Binding-site contacts:
Ligand atom C2 contacts residue ARG255 of chain 1.A at 3.4 Å.
Ligand atom O5P contacts residue ASN22 of chain 1.A at 3.0 Å (h-bond).
Ligand atom O4P contacts residue HIS257 of chain 1.A at 2.8 Å (h-bond).
Ligand atom O8 contacts residue GLY217 of chain 1.A at 3.5 Å (h-bond).
Ligand atom O6P contacts residue ILE20 of chain 1.A at 3.7 Å.
Ligand atom N1 contacts residue ARG255 of chain 1.A at 3.5 Å (salt-bridge).
Ligand atom O1P contacts residue THR62 of chain 1.A at 2.9 Å (h-bond).
Ligand atom O5P contacts residue ILE20 of chain 1.A at 3.5 Å.
Ligand atom P2 contacts residue HIS257 of chain 1.A at 3.7 Å.
Ligand atom C6 contacts residue ASN115 of chain 1.A at 3.6 Å.
Ligand atom N6 contacts residue ASN115 of chain 1.A at 2.7 Å (h-bond).
Ligand atom O4 contacts residue THR62 of chain 1.A at 2.9 Å (h-bond).
Ligand atom N7 contacts residue ASP185 of chain 1.A at 2.8 Å (salt-bridge).
Ligand atom C3 contacts residue THR62 of chain 1.A at 3.7 Å.
Ligand atom N1 contacts residue LYS221 of chain 1.A at 3.4 Å (salt-bridge).
Ligand atom N6 contacts residue ASP185 of chain 1.A at 2.8 Å (salt-bridge).
Ligand atom N4 contacts residue ILE117 of chain 1.A at 3.4 Å.
Ligand atom N6 contacts residue LEU215 of chain 1.A at 3.6 Å.
Ligand atom N5 contacts residue ILE117 of chain 1.A at 3.3 Å.
Ligand atom O8 contacts residue LYS221 of chain 1.A at 3.1 Å (salt-bridge).
Ligand atom N4 contacts residue ARG255 of chain 1.A at 3.4 Å.
Ligand atom N1 contacts residue PHE190 of chain 1.A at 3.5 Å.
Ligand atom C6 contacts residue ASP185 of chain 1.A at 3.3 Å.
Ligand atom O5P contacts residue ARG255 of chain 1.A at 3.0 Å (salt-bridge).
Ligand atom C3 contacts residue ARG255 of chain 1.A at 3.5 Å.
Ligand atom O6P contacts residue ARG255 of chain 1.A at 2.9 Å (salt-bridge).
Ligand atom O4P contacts residue ASN22 of chain 1.A at 3.5 Å (h-bond).
Ligand atom O8 contacts residue PHE190 of chain 1.A at 3.5 Å.
Ligand atom O6P contacts residue HIS257 of chain 1.A at 3.5 Å (h-bond).
Ligand atom C10 contacts residue ILE117 of chain 1.A at 3.4 Å (hydrophobic).
Ligand atom O1P contacts residue ARG63 of chain 1.A at 3.5 Å.
Ligand atom O2P contacts residue ARG63 of chain 1.A at 3.3 Å.
Ligand atom P1 contacts residue THR62 of chain 1.A at 3.5 Å.
Ligand atom N5 contacts residue ASN115 of chain 1.A at 3.4 Å (h-bond).
Ligand atom N4 contacts residue ASP96 of chain 1.A at 3.1 Å (salt-bridge).
Ligand atom O1P contacts residue SER61 of chain 1.A at 3.7 Å.
Ligand atom C2 contacts residue PHE190 of chain 1.A at 3.5 Å (hydrophobic).
Ligand atom N5 contacts residue ASP96 of chain 1.A at 3.7 Å.
Ligand atom O4P contacts residue ARG63 of chain 1.A at 3.0 Å (salt-bridge).
Ligand atom C10 contacts residue ARG255 of chain 1.A at 3.6 Å.

Sequence of chain 1.A:
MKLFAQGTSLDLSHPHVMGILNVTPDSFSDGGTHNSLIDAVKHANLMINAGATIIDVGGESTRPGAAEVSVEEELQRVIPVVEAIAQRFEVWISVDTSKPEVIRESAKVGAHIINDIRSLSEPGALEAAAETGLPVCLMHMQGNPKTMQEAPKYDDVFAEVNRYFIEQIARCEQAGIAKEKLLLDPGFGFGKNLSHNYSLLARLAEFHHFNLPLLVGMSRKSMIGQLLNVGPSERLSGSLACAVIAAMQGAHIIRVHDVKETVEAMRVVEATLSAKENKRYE

The protein below binds the small molecule below.
Small molecule (SMILES): Nc1nc2c(c(=O)[nH]1)N=C(CO[P](=O)(O)OP(=O)(O)O)CN2